A small-molecule ligand and the protein it binds are described below.
Small molecule (SMILES): CCOc1cc(N2CCCNCC2)cnc1Br

Sequence of chain 1.C:
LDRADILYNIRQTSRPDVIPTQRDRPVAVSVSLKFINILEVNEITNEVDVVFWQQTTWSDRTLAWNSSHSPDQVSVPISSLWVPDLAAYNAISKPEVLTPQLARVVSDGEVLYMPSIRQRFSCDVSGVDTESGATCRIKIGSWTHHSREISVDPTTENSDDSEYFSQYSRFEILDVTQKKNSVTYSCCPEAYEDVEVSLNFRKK

Sequence of chain 1.D:
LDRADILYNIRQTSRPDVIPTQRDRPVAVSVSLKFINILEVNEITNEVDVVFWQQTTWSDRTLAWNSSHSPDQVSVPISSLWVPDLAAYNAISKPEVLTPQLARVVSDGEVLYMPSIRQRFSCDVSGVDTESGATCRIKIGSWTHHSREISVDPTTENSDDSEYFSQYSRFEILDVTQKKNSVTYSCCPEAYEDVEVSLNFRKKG

Binding-site contacts:
Ligand atom C3 contacts residue TYR89 of chain 1.C at 3.1 Å (hydrophobic).
Ligand atom C10 contacts residue LEU112 of chain 1.D at 3.5 Å (hydrophobic).
Ligand atom C9 contacts residue MET114 of chain 1.D at 3.8 Å (hydrophobic).
Ligand atom C3 contacts residue TRP143 of chain 1.C at 3.5 Å (hydrophobic).
Ligand atom C7 contacts residue TRP143 of chain 1.C at 3.4 Å (hydrophobic).
Ligand atom N1 contacts residue SER142 of chain 1.C at 3.9 Å.
Ligand atom BR1 contacts residue THR144 of chain 1.C at 3.8 Å.
Ligand atom C11 contacts residue TYR192 of chain 1.C at 3.2 Å (hydrophobic).
Ligand atom N2 contacts residue MET114 of chain 1.D at 3.4 Å.
Ligand atom C5 contacts residue CYS187 of chain 1.C at 3.6 Å (hydrophobic).
Ligand atom C7 contacts residue MET114 of chain 1.D at 3.6 Å (hydrophobic).
Ligand atom N3 contacts residue THR144 of chain 1.C at 3.5 Å.
Ligand atom C6 contacts residue THR144 of chain 1.C at 3.6 Å.
Ligand atom C8 contacts residue MET114 of chain 1.D at 3.3 Å (hydrophobic).
Ligand atom C12 contacts residue TYR192 of chain 1.C at 3.1 Å (hydrophobic).
Ligand atom C3 contacts residue TYR185 of chain 1.C at 3.7 Å (hydrophobic).
Ligand atom N3 contacts residue TRP143 of chain 1.C at 3.8 Å.
Ligand atom C8 contacts residue TRP143 of chain 1.C at 3.2 Å (hydrophobic).
Ligand atom C1 contacts residue TRP143 of chain 1.C at 3.4 Å (hydrophobic).
Ligand atom N1 contacts residue TRP143 of chain 1.C at 2.7 Å (h-bond).
Ligand atom C4 contacts residue TRP143 of chain 1.C at 3.7 Å (hydrophobic).
Ligand atom BR1 contacts residue LEU112 of chain 1.D at 3.2 Å.
Ligand atom C5 contacts residue MET114 of chain 1.D at 3.6 Å (hydrophobic).
Ligand atom C2 contacts residue TRP53 of chain 1.D at 3.8 Å (hydrophobic).
Ligand atom N1 contacts residue TYR89 of chain 1.C at 2.9 Å (h-bond).
Ligand atom C11 contacts residue CYS188 of chain 1.C at 3.6 Å (hydrophobic).
Ligand atom BR1 contacts residue ARG104 of chain 1.D at 3.4 Å.
Ligand atom C3 contacts residue TYR192 of chain 1.C at 3.7 Å (hydrophobic).
Ligand atom C2 contacts residue TRP143 of chain 1.C at 3.5 Å (hydrophobic).
Ligand atom C4 contacts residue TYR192 of chain 1.C at 3.7 Å (hydrophobic).
Ligand atom N2 contacts residue TRP143 of chain 1.C at 3.3 Å (h-bond).
Ligand atom C12 contacts residue ARG104 of chain 1.D at 3.5 Å.
Ligand atom C9 contacts residue TRP143 of chain 1.C at 3.8 Å (hydrophobic).
Ligand atom C11 contacts residue LEU112 of chain 1.D at 3.6 Å (hydrophobic).
Ligand atom O1 contacts residue LEU112 of chain 1.D at 3.2 Å.
Ligand atom N3 contacts residue MET114 of chain 1.D at 3.7 Å.
Ligand atom BR1 contacts residue ALA103 of chain 1.D at 3.9 Å.
Ligand atom BR1 contacts residue LEU102 of chain 1.D at 3.9 Å.
Ligand atom C2 contacts residue TYR89 of chain 1.C at 3.5 Å (hydrophobic).
Ligand atom O1 contacts residue ARG104 of chain 1.D at 3.6 Å.